A protein and the small-molecule ligand that binds it are described below.
Small molecule (SMILES): CC(=O)N[C@H]1[C@H](O[C@H]2[C@H](O)[C@@H](NC(C)=O)CO[C@@H]2CO)O[C@H](CO)[C@@H](O[C@@H]2O[C@H](CO)[C@@H](O)[C@H](O[C@H]3O[C@H](CO)[C@@H](O)[C@H](O)[C@@H]3O)[C@@H]2O)[C@@H]1O

Sequence of chain 1.C:
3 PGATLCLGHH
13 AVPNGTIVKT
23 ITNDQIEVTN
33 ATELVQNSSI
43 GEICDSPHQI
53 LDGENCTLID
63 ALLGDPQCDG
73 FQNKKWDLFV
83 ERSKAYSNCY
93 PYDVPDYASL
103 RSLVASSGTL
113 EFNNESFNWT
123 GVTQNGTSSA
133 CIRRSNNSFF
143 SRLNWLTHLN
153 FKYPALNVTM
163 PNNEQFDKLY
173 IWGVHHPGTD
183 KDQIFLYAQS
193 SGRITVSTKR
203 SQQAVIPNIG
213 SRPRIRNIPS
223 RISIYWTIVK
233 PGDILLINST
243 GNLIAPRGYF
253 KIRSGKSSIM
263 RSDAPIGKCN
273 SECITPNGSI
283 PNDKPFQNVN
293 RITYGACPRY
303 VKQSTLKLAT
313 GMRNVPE

Binding-site contacts:
Ligand atom C8 contacts residue GLN126 of chain 1.C at 3.4 Å.
Ligand atom C3 contacts residue ASN127 of chain 1.C at 3.7 Å.
Ligand atom O5 contacts residue SER103 of chain 1.O at 4.0 Å.
Ligand atom C2 contacts residue SER103 of chain 1.O at 4.2 Å.
Ligand atom O5 contacts residue ASN127 of chain 1.C at 2.4 Å (h-bond).
Ligand atom C1 contacts residue ASN127 of chain 1.C at 1.4 Å.
Ligand atom C4 contacts residue ASN127 of chain 1.C at 4.2 Å.
Ligand atom O7 contacts residue ASN127 of chain 1.C at 3.7 Å.
Ligand atom C1 contacts residue ARG249 of chain 1.C at 3.4 Å.
Ligand atom O7 contacts residue SER103 of chain 1.O at 4.4 Å.
Ligand atom N2 contacts residue GLN126 of chain 1.C at 3.9 Å.
Ligand atom N2 contacts residue ASN127 of chain 1.C at 2.8 Å (h-bond).
Ligand atom O6 contacts residue SER103 of chain 1.O at 3.7 Å.
Ligand atom C7 contacts residue GLN126 of chain 1.C at 4.1 Å.
Ligand atom C2 contacts residue ARG249 of chain 1.C at 4.4 Å.
Ligand atom O5 contacts residue ARG249 of chain 1.C at 3.8 Å.
Ligand atom C5 contacts residue ARG249 of chain 1.C at 3.9 Å.
Ligand atom C5 contacts residue ASN127 of chain 1.C at 3.6 Å.
Ligand atom C1 contacts residue SER103 of chain 1.O at 3.9 Å.
Ligand atom C2 contacts residue ASN127 of chain 1.C at 2.3 Å.
Ligand atom C7 contacts residue ASN127 of chain 1.C at 3.6 Å.

Sequence of chain 1.O:
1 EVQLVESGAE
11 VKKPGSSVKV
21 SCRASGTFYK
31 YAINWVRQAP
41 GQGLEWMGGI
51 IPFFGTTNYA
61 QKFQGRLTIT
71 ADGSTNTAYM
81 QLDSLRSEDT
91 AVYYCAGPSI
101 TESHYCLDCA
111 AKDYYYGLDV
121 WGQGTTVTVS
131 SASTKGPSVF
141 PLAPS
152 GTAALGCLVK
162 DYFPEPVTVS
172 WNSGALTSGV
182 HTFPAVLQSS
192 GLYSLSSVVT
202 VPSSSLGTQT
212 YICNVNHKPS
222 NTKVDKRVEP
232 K